Sequence of chain 1.U:
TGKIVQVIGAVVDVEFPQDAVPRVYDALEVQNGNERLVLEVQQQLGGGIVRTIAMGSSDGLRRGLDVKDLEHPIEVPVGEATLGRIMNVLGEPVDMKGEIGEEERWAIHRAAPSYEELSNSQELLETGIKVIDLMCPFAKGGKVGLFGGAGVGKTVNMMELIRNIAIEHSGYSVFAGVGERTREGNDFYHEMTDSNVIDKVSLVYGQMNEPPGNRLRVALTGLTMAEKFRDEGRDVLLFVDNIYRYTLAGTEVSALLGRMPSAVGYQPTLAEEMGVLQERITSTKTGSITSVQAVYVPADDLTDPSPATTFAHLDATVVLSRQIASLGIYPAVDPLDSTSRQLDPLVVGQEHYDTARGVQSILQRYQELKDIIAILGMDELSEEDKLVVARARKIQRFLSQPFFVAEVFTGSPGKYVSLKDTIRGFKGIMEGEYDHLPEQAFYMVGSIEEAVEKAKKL

Binding-site contacts:
Ligand atom N6 contacts residue TYR150 of chain 1.R at 3.7 Å.
Ligand atom N1 contacts residue ARG365 of chain 1.R at 3.2 Å.
Ligand atom O3A contacts residue THR173 of chain 1.R at 3.7 Å.
Ligand atom O3G contacts residue LYS175 of chain 1.R at 3.4 Å (salt-bridge).
Ligand atom N1 contacts residue GLN433 of chain 1.R at 3.5 Å (h-bond).
Ligand atom PB contacts residue THR176 of chain 1.R at 3.7 Å.
Ligand atom PB contacts residue MG1 of chain 1.JB at 3.2 Å.
Ligand atom N6 contacts residue GLN433 of chain 1.R at 3.5 Å (h-bond).
Ligand atom O1B contacts residue THR173 of chain 1.R at 3.2 Å (h-bond).
Ligand atom O4' contacts residue PHE360 of chain 1.R at 3.5 Å.
Ligand atom O2A contacts residue THR176 of chain 1.R at 3.4 Å.
Ligand atom O2G contacts residue MG1 of chain 1.JB at 2.0 Å.
Ligand atom N3 contacts residue ARG365 of chain 1.R at 3.3 Å.
Ligand atom C5 contacts residue ARG365 of chain 1.R at 3.5 Å.
Ligand atom O1G contacts residue ARG342 of chain 1.U at 3.5 Å (salt-bridge).
Ligand atom O3G contacts residue MG1 of chain 1.JB at 3.0 Å.
Ligand atom N1 contacts residue GLN435 of chain 1.R at 3.5 Å (h-bond).
Ligand atom C6 contacts residue ARG365 of chain 1.R at 3.3 Å.
Ligand atom O2B contacts residue MG1 of chain 1.JB at 2.2 Å.
Ligand atom O1B contacts residue LYS175 of chain 1.R at 3.0 Å (salt-bridge).
Ligand atom C8 contacts residue ALA177 of chain 1.R at 3.6 Å (hydrophobic).
Ligand atom O2A contacts residue ALA177 of chain 1.R at 2.6 Å (h-bond).
Ligand atom O2' contacts residue GLN435 of chain 1.R at 3.3 Å (h-bond).
Ligand atom C2' contacts residue GLN435 of chain 1.R at 3.4 Å.
Ligand atom C2 contacts residue ARG365 of chain 1.R at 3.2 Å.
Ligand atom N3B contacts residue MG1 of chain 1.JB at 3.5 Å.
Ligand atom O2B contacts residue THR176 of chain 1.R at 2.4 Å (h-bond).
Ligand atom O3A contacts residue GLY174 of chain 1.R at 2.9 Å (h-bond).
Ligand atom PB contacts residue LYS175 of chain 1.R at 3.6 Å.
Ligand atom N3B contacts residue GLN172 of chain 1.R at 3.0 Å (h-bond).
Ligand atom O1B contacts residue GLY174 of chain 1.R at 3.4 Å (h-bond).
Ligand atom O1B contacts residue GLN172 of chain 1.R at 3.4 Å (h-bond).
Ligand atom O1G contacts residue GLN172 of chain 1.R at 3.5 Å (h-bond).
Ligand atom N1 contacts residue LYS434 of chain 1.R at 3.5 Å.
Ligand atom C2 contacts residue LYS434 of chain 1.R at 3.5 Å.
Ligand atom O1A contacts residue ARG342 of chain 1.U at 3.3 Å (salt-bridge).
Ligand atom O3A contacts residue LYS175 of chain 1.R at 3.6 Å (salt-bridge).
Ligand atom PG contacts residue MG1 of chain 1.JB at 2.9 Å.
Ligand atom C4 contacts residue ARG365 of chain 1.R at 3.5 Å.
Ligand atom O3' contacts residue PRO346 of chain 1.U at 3.6 Å.

Sequence of chain 1.R:
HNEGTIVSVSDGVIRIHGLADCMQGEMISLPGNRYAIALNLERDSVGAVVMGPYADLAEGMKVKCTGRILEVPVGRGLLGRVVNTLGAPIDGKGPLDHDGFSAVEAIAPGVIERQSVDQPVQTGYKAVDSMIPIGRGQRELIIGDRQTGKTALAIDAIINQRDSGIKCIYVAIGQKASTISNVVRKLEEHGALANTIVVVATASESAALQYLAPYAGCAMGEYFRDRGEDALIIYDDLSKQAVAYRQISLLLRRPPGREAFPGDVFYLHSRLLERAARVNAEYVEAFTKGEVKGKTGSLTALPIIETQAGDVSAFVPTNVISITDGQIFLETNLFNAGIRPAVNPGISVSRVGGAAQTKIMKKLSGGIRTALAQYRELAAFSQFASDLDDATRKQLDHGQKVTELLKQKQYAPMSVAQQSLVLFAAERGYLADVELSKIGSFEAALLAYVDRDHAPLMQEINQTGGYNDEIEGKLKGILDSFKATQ

This protein binds this small molecule.
Small molecule (SMILES): Nc1ncnc2c1ncn2[C@@H]1O[C@H](CO[P](=O)(O)O[P](=O)(O)NP(=O)(O)O)[C@@H](O)[C@H]1O